Binding-site contacts:
Ligand atom C7 contacts residue PRO187 of chain 1.A at 3.8 Å (hydrophobic).
Ligand atom C13 contacts residue VAL225 of chain 1.A at 4.2 Å (hydrophobic).
Ligand atom C18 contacts residue LEU149 of chain 1.A at 3.6 Å (hydrophobic).
Ligand atom C4 contacts residue PRO187 of chain 1.A at 4.2 Å (hydrophobic).
Ligand atom O3 contacts residue VAL188 of chain 1.A at 4.3 Å.
Ligand atom C9 contacts residue VAL225 of chain 1.A at 4.1 Å (hydrophobic).
Ligand atom C12 contacts residue SER222 of chain 1.A at 4.2 Å.
Ligand atom O17 contacts residue HIS221 of chain 1.A at 2.7 Å.
Ligand atom C19 contacts residue TYR218 of chain 1.A at 3.4 Å (hydrophobic).
Ligand atom C17 contacts residue HIS221 of chain 1.A at 3.5 Å.
Ligand atom C18 contacts residue MET279 of chain 1.A at 4.1 Å (hydrophobic).
Ligand atom C17 contacts residue VAL225 of chain 1.A at 3.9 Å (hydrophobic).
Ligand atom O3 contacts residue PRO187 of chain 1.A at 3.7 Å.
Ligand atom O17 contacts residue MET279 of chain 1.A at 3.9 Å.
Ligand atom C9 contacts residue SER222 of chain 1.A at 4.3 Å.
Ligand atom C11 contacts residue VAL225 of chain 1.A at 4.4 Å (hydrophobic).
Ligand atom C2 contacts residue PHE226 of chain 1.A at 4.3 Å (hydrophobic).
Ligand atom C11 contacts residue TYR218 of chain 1.A at 3.8 Å (hydrophobic).
Ligand atom C7 contacts residue VAL143 of chain 1.A at 3.2 Å (hydrophobic).
Ligand atom C11 contacts residue SER222 of chain 1.A at 3.6 Å.
Ligand atom C2 contacts residue SER222 of chain 1.A at 3.9 Å.
Ligand atom O3 contacts residue PHE226 of chain 1.A at 4.1 Å.
Ligand atom C1 contacts residue SER222 of chain 1.A at 3.1 Å.
Ligand atom C19 contacts residue LEU149 of chain 1.A at 4.2 Å (hydrophobic).
Ligand atom C14 contacts residue VAL225 of chain 1.A at 4.0 Å (hydrophobic).
Ligand atom C12 contacts residue VAL225 of chain 1.A at 3.6 Å (hydrophobic).
Ligand atom C6 contacts residue VAL143 of chain 1.A at 3.2 Å (hydrophobic).
Ligand atom C6 contacts residue PRO187 of chain 1.A at 4.0 Å (hydrophobic).
Ligand atom C12 contacts residue HIS221 of chain 1.A at 3.5 Å.
Ligand atom C15 contacts residue LEU149 of chain 1.A at 4.4 Å (hydrophobic).
Ligand atom C8 contacts residue LEU149 of chain 1.A at 4.4 Å (hydrophobic).
Ligand atom C3 contacts residue PRO187 of chain 1.A at 4.0 Å (hydrophobic).
Ligand atom C5 contacts residue PRO187 of chain 1.A at 4.1 Å (hydrophobic).
Ligand atom O17 contacts residue VAL225 of chain 1.A at 4.3 Å.
Ligand atom C10 contacts residue SER222 of chain 1.A at 4.1 Å.
Ligand atom C19 contacts residue SER222 of chain 1.A at 4.3 Å.
Ligand atom C8 contacts residue VAL143 of chain 1.A at 4.3 Å (hydrophobic).
Ligand atom C18 contacts residue HIS221 of chain 1.A at 4.2 Å.
Ligand atom C13 contacts residue HIS221 of chain 1.A at 3.9 Å.
Ligand atom C16 contacts residue MET279 of chain 1.A at 4.4 Å (hydrophobic).

A small-molecule ligand and the protein it binds are described below.
Small molecule (SMILES): C[C@]12CCC(=O)C[C@@H]1CC[C@@H]1[C@@H]2CC[C@]2(C)[C@@H](O)CC[C@@H]12

Sequence of chain 1.A:
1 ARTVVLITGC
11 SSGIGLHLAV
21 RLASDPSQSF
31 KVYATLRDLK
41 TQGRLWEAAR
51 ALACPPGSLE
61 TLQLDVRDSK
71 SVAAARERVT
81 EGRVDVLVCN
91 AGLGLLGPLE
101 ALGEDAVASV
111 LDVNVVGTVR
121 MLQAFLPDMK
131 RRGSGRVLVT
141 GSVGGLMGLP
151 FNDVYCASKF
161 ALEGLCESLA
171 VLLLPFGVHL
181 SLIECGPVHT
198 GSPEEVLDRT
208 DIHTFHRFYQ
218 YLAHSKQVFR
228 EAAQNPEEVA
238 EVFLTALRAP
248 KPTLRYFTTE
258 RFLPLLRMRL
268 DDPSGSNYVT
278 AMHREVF